Sequence of chain 1.A:
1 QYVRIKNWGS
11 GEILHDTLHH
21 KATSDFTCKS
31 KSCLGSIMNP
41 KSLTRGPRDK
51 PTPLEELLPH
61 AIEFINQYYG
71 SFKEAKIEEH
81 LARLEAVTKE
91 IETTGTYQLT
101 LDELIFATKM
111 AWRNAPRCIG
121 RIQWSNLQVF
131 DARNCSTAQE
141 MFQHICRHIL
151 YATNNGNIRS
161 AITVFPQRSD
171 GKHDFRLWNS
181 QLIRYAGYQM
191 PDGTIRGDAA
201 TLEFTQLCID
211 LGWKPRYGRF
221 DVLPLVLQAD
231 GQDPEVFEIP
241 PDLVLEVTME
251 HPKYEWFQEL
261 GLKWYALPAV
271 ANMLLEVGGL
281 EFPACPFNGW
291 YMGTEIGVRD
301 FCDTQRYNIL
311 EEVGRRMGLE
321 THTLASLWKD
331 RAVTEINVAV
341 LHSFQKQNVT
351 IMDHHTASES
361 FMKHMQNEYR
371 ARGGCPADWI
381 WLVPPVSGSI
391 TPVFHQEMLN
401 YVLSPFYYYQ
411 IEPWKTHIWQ

Binding-site contacts:
Ligand atom CD contacts residue HEM1 of chain 1.C at 4.1 Å.
Ligand atom OXT contacts residue TYR265 of chain 1.A at 3.5 Å (h-bond).
Ligand atom OXT contacts residue TRP264 of chain 1.A at 4.1 Å.
Ligand atom CB contacts residue GLN181 of chain 1.A at 3.9 Å.
Ligand atom CZ contacts residue TRP290 of chain 1.A at 4.2 Å (hydrophobic).
Ligand atom NE contacts residue PRO268 of chain 1.A at 3.6 Å.
Ligand atom CA contacts residue GLU295 of chain 1.A at 3.5 Å.
Ligand atom NH1 contacts residue HEM1 of chain 1.C at 3.5 Å (h-bond).
Ligand atom CB contacts residue PRO268 of chain 1.A at 4.2 Å (hydrophobic).
Ligand atom C contacts residue ASP300 of chain 1.A at 3.4 Å.
Ligand atom OH1 contacts residue GLY289 of chain 1.A at 3.5 Å (h-bond).
Ligand atom CD contacts residue PRO268 of chain 1.A at 4.1 Å (hydrophobic).
Ligand atom CZ contacts residue PRO268 of chain 1.A at 3.8 Å (hydrophobic).
Ligand atom CD contacts residue GLU295 of chain 1.A at 3.8 Å.
Ligand atom C contacts residue GLU295 of chain 1.A at 4.0 Å.
Ligand atom O contacts residue ASP300 of chain 1.A at 2.8 Å (salt-bridge).
Ligand atom CA contacts residue GLN181 of chain 1.A at 3.6 Å.
Ligand atom OXT contacts residue TYR291 of chain 1.A at 2.7 Å (h-bond).
Ligand atom CB contacts residue GLU295 of chain 1.A at 3.3 Å.
Ligand atom CZ contacts residue HEM1 of chain 1.C at 3.8 Å.
Ligand atom C contacts residue GLN181 of chain 1.A at 4.0 Å.
Ligand atom CD contacts residue VAL270 of chain 1.A at 3.9 Å (hydrophobic).
Ligand atom OXT contacts residue ASP300 of chain 1.A at 3.3 Å (salt-bridge).
Ligand atom O contacts residue TYR291 of chain 1.A at 3.0 Å.
Ligand atom NE contacts residue HEM1 of chain 1.C at 4.1 Å.
Ligand atom OXT contacts residue GLN181 of chain 1.A at 3.4 Å (h-bond).
Ligand atom CA contacts residue HEM1 of chain 1.C at 4.2 Å.
Ligand atom NE contacts residue GLU295 of chain 1.A at 3.0 Å (salt-bridge).
Ligand atom CG contacts residue HEM1 of chain 1.C at 3.7 Å.
Ligand atom N contacts residue GLU295 of chain 1.A at 2.8 Å (salt-bridge).
Ligand atom N contacts residue HEM1 of chain 1.C at 3.1 Å (h-bond).
Ligand atom NH2 contacts residue TRP290 of chain 1.A at 3.0 Å (h-bond).
Ligand atom OH1 contacts residue HEM1 of chain 1.C at 3.0 Å (h-bond).
Ligand atom CZ contacts residue GLU295 of chain 1.A at 3.7 Å.
Ligand atom NH2 contacts residue PRO268 of chain 1.A at 3.9 Å.
Ligand atom NH2 contacts residue GLU295 of chain 1.A at 2.9 Å (salt-bridge).
Ligand atom CG contacts residue GLU295 of chain 1.A at 3.5 Å.
Ligand atom O contacts residue GLU295 of chain 1.A at 3.1 Å.
Ligand atom NH2 contacts residue HEM1 of chain 1.C at 3.3 Å.
Ligand atom C contacts residue TYR291 of chain 1.A at 3.2 Å (hydrophobic).

A small-molecule ligand and the protein it binds are described below.
Small molecule (SMILES): N=C(NO)NCCC[C@H](N)C(=O)O